This protein binds this small molecule.
Small molecule (SMILES): O=C(c1cnc(NCc2cnccn2)nc1)N1CCC2(CCOCC2)C1

Binding-site contacts:
Ligand atom C8 contacts residue CYS210 of chain 1.A at 3.4 Å (hydrophobic).
Ligand atom C11 contacts residue GLU184 of chain 1.A at 3.6 Å.
Ligand atom C7 contacts residue TRP237 of chain 1.A at 3.7 Å (hydrophobic).
Ligand atom C7 contacts residue ALA236 of chain 1.A at 3.4 Å (hydrophobic).
Ligand atom C6 contacts residue MET238 of chain 1.A at 3.8 Å (hydrophobic).
Ligand atom C14 contacts residue ALA236 of chain 1.A at 3.4 Å (hydrophobic).
Ligand atom C18 contacts residue MET273 of chain 1.A at 3.7 Å (hydrophobic).
Ligand atom O1 contacts residue PHE181 of chain 1.A at 3.4 Å.
Ligand atom C17 contacts residue LYS271 of chain 1.A at 3.8 Å.
Ligand atom N6 contacts residue CYS210 of chain 1.A at 3.7 Å.
Ligand atom C5 contacts residue TRP237 of chain 1.A at 3.5 Å (hydrophobic).
Ligand atom O1 contacts residue CYS210 of chain 1.A at 3.1 Å (h-bond).
Ligand atom O1 contacts residue PHE211 of chain 1.A at 3.3 Å.
Ligand atom C12 contacts residue GLU184 of chain 1.A at 3.7 Å.
Ligand atom C9 contacts residue PHE211 of chain 1.A at 3.7 Å (hydrophobic).
Ligand atom C1 contacts residue TYR392 of chain 1.A at 3.8 Å (hydrophobic).
Ligand atom C4 contacts residue TYR392 of chain 1.A at 3.5 Å (hydrophobic).
Ligand atom N4 contacts residue TRP237 of chain 1.A at 3.6 Å.
Ligand atom N4 contacts residue MET238 of chain 1.A at 2.8 Å (h-bond).
Ligand atom C10 contacts residue PHE181 of chain 1.A at 3.6 Å (hydrophobic).
Ligand atom N3 contacts residue MET238 of chain 1.A at 2.9 Å (h-bond).
Ligand atom C10 contacts residue CYS210 of chain 1.A at 3.2 Å (hydrophobic).
Ligand atom C5 contacts residue MET238 of chain 1.A at 3.8 Å (hydrophobic).
Ligand atom N2 contacts residue GLU389 of chain 1.A at 3.8 Å.
Ligand atom N6 contacts residue ALA236 of chain 1.A at 3.7 Å.
Ligand atom C7 contacts residue MET238 of chain 1.A at 3.5 Å (hydrophobic).
Ligand atom N5 contacts residue PHE181 of chain 1.A at 3.7 Å.
Ligand atom C11 contacts residue LYS177 of chain 1.A at 3.4 Å.
Ligand atom C11 contacts residue GLU78 of chain 1.A at 3.7 Å.
Ligand atom C1 contacts residue PHE337 of chain 1.A at 3.3 Å (hydrophobic).
Ligand atom O1 contacts residue LYS177 of chain 1.A at 3.2 Å (salt-bridge).
Ligand atom N3 contacts residue TRP237 of chain 1.A at 3.5 Å.
Ligand atom C17 contacts residue MET273 of chain 1.A at 3.5 Å (hydrophobic).
Ligand atom C1 contacts residue PHE181 of chain 1.A at 3.7 Å (hydrophobic).
Ligand atom C2 contacts residue PHE181 of chain 1.A at 3.5 Å (hydrophobic).
Ligand atom C2 contacts residue GLU389 of chain 1.A at 3.7 Å.
Ligand atom C9 contacts residue PHE181 of chain 1.A at 3.5 Å (hydrophobic).
Ligand atom N2 contacts residue TYR392 of chain 1.A at 2.9 Å (h-bond).
Ligand atom C2 contacts residue PHE337 of chain 1.A at 3.3 Å (hydrophobic).
Ligand atom C1 contacts residue GLU389 of chain 1.A at 3.3 Å.

Sequence of chain 1.A:
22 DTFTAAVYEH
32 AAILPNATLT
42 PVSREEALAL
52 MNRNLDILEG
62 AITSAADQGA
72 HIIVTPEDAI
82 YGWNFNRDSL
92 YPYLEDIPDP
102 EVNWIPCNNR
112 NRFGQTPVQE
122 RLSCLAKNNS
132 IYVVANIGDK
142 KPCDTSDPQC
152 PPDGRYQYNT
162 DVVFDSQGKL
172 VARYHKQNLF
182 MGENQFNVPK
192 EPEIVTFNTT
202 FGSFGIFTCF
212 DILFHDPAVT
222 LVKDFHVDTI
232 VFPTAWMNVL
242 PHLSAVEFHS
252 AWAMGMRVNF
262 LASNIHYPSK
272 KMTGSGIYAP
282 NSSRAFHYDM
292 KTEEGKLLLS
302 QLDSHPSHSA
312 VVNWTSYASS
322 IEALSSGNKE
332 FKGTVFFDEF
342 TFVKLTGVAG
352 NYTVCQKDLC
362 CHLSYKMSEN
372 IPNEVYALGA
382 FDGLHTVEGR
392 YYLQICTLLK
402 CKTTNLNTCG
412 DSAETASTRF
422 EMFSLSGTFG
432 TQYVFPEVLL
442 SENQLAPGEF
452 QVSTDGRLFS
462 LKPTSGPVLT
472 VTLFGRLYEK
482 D